Binding-site contacts:
Ligand atom C1 contacts residue ASP201 of chain 2.A at 3.8 Å.
Ligand atom O4 contacts residue ILE281 of chain 2.A at 3.5 Å.
Ligand atom C3 contacts residue PHE207 of chain 2.A at 3.9 Å (hydrophobic).
Ligand atom C5 contacts residue LEU188 of chain 2.A at 3.6 Å (hydrophobic).
Ligand atom O4 contacts residue LYS214 of chain 2.A at 2.9 Å (salt-bridge).
Ligand atom C3 contacts residue LEU188 of chain 2.A at 4.0 Å (hydrophobic).
Ligand atom C5 contacts residue THR196 of chain 2.A at 3.6 Å.
Ligand atom O3 contacts residue ILE281 of chain 2.A at 3.7 Å.
Ligand atom C4 contacts residue THR196 of chain 2.A at 3.7 Å.
Ligand atom O1 contacts residue ASN205 of chain 2.A at 2.9 Å (h-bond).
Ligand atom O3 contacts residue THR196 of chain 2.A at 2.8 Å (h-bond).
Ligand atom O4 contacts residue LEU188 of chain 2.A at 3.7 Å.
Ligand atom C2 contacts residue FE21 of chain 2.C at 2.8 Å.
Ligand atom C1 contacts residue TRP296 of chain 2.A at 3.6 Å (hydrophobic).
Ligand atom O1 contacts residue TRP296 of chain 2.A at 3.8 Å.
Ligand atom O5 contacts residue HIS199 of chain 2.A at 2.9 Å (h-bond).
Ligand atom O1 contacts residue PHE207 of chain 2.A at 3.8 Å.
Ligand atom O2 contacts residue ASN205 of chain 2.A at 3.3 Å (h-bond).
Ligand atom C1 contacts residue HIS279 of chain 2.A at 3.8 Å.
Ligand atom C5 contacts residue LYS214 of chain 2.A at 3.7 Å.
Ligand atom O1 contacts residue FE21 of chain 2.C at 3.9 Å.
Ligand atom O1 contacts residue ASN294 of chain 2.A at 2.7 Å (h-bond).
Ligand atom O2 contacts residue FE21 of chain 2.C at 2.0 Å.
Ligand atom C4 contacts residue LEU188 of chain 2.A at 3.8 Å (hydrophobic).
Ligand atom O2 contacts residue TRP296 of chain 2.A at 3.2 Å.
Ligand atom C1 contacts residue FE21 of chain 2.C at 2.7 Å.
Ligand atom O4 contacts residue TYR145 of chain 2.A at 3.6 Å.
Ligand atom C1 contacts residue ASN294 of chain 2.A at 3.7 Å.
Ligand atom C5 contacts residue ILE281 of chain 2.A at 3.8 Å (hydrophobic).
Ligand atom O5 contacts residue HIS279 of chain 2.A at 3.5 Å (h-bond).
Ligand atom O4 contacts residue PHE207 of chain 2.A at 3.2 Å.
Ligand atom C5 contacts residue TYR145 of chain 2.A at 3.3 Å (hydrophobic).
Ligand atom O2 contacts residue HIS279 of chain 2.A at 3.1 Å (h-bond).
Ligand atom C3 contacts residue ILE281 of chain 2.A at 3.8 Å (hydrophobic).
Ligand atom O5 contacts residue FE21 of chain 2.C at 2.1 Å.
Ligand atom O3 contacts residue TYR145 of chain 2.A at 2.5 Å (h-bond).
Ligand atom O3 contacts residue LYS214 of chain 2.A at 3.7 Å.
Ligand atom C1 contacts residue ASN205 of chain 2.A at 3.5 Å.
Ligand atom O2 contacts residue ASP201 of chain 2.A at 2.7 Å (salt-bridge).
Ligand atom C2 contacts residue HIS279 of chain 2.A at 4.0 Å.

Sequence of chain 2.A:
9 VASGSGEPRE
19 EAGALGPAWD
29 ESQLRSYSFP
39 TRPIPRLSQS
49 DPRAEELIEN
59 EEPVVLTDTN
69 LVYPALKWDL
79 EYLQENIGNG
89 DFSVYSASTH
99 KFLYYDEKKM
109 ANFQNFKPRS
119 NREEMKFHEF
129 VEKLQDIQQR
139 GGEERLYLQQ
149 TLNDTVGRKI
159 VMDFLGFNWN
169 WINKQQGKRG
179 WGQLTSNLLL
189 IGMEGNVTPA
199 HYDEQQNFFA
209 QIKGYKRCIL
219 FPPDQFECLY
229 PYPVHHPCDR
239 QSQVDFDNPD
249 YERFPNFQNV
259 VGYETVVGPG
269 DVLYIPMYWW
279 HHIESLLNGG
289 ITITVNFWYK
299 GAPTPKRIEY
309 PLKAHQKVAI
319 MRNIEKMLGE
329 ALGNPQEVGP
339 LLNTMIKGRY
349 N

This protein binds this small molecule.
Small molecule (SMILES): O=C(O)CCC(=O)C(=O)O